Sequence of chain 1.K:
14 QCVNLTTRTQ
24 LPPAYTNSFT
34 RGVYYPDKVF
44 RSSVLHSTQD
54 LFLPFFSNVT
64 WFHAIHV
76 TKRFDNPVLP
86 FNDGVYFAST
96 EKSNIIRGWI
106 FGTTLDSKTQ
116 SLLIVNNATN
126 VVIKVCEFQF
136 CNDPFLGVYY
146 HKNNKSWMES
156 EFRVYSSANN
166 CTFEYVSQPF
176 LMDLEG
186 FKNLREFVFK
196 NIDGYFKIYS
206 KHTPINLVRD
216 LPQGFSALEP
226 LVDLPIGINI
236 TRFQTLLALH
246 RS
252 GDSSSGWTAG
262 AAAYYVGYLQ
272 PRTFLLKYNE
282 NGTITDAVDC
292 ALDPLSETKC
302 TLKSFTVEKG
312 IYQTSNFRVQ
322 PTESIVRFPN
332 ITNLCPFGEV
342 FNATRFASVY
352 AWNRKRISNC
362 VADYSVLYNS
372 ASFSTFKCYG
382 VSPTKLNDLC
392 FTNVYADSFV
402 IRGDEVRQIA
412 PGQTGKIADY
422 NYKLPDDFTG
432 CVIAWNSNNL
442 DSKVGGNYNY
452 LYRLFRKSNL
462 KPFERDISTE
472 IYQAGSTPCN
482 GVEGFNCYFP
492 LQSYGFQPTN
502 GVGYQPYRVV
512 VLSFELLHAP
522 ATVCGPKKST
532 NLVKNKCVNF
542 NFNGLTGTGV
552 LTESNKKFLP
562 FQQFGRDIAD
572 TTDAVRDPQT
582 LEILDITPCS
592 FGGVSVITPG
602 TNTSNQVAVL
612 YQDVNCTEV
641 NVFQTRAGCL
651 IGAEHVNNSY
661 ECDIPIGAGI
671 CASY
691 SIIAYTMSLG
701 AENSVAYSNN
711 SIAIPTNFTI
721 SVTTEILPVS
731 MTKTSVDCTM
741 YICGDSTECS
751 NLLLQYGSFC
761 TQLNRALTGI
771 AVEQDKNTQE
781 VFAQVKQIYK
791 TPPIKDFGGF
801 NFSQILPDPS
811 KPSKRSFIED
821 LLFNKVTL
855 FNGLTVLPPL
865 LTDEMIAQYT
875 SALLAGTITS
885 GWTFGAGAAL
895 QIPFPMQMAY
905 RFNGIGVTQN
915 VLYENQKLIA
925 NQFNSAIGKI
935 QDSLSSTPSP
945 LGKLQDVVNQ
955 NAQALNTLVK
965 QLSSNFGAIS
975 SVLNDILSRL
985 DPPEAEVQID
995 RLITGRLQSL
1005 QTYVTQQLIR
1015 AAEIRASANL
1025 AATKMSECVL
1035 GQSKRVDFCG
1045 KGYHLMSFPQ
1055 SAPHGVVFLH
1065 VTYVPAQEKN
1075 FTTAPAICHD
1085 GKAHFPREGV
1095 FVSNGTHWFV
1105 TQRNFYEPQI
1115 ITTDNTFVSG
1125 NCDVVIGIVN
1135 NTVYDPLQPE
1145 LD

This protein binds this small molecule.
Small molecule (SMILES): CC(=O)N[C@@H]1[C@@H](O)[C@H](O)[C@@H](CO)O[C@H]1O

Binding-site contacts:
Ligand atom C8 contacts residue GLY1099 of chain 1.K at 3.4 Å.
Ligand atom C1 contacts residue PHE1103 of chain 1.K at 4.3 Å (hydrophobic).
Ligand atom C4 contacts residue ASN1098 of chain 1.K at 4.3 Å.
Ligand atom C5 contacts residue THR1100 of chain 1.K at 3.7 Å.
Ligand atom C5 contacts residue ASN1098 of chain 1.K at 3.7 Å.
Ligand atom O5 contacts residue PHE1103 of chain 1.K at 3.6 Å.
Ligand atom C6 contacts residue PHE1103 of chain 1.K at 4.5 Å (hydrophobic).
Ligand atom O5 contacts residue ASN1098 of chain 1.K at 2.4 Å (h-bond).
Ligand atom N2 contacts residue GLY1099 of chain 1.K at 3.4 Å (h-bond).
Ligand atom C1 contacts residue GLY1099 of chain 1.K at 3.8 Å.
Ligand atom C3 contacts residue ASN1098 of chain 1.K at 3.9 Å.
Ligand atom O5 contacts residue THR1100 of chain 1.K at 3.5 Å (h-bond).
Ligand atom O6 contacts residue THR1100 of chain 1.K at 4.1 Å.
Ligand atom O7 contacts residue GLY1099 of chain 1.K at 4.1 Å.
Ligand atom C1 contacts residue THR1100 of chain 1.K at 3.4 Å.
Ligand atom C2 contacts residue GLY1099 of chain 1.K at 4.2 Å.
Ligand atom C3 contacts residue THR1100 of chain 1.K at 4.2 Å.
Ligand atom O6 contacts residue PHE1103 of chain 1.K at 3.3 Å.
Ligand atom O7 contacts residue ASN1098 of chain 1.K at 3.0 Å (h-bond).
Ligand atom N2 contacts residue ASN1098 of chain 1.K at 3.0 Å (h-bond).
Ligand atom C2 contacts residue ASN1098 of chain 1.K at 2.6 Å.
Ligand atom C7 contacts residue GLY1099 of chain 1.K at 3.4 Å.
Ligand atom N2 contacts residue THR1100 of chain 1.K at 4.2 Å.
Ligand atom C2 contacts residue THR1100 of chain 1.K at 4.4 Å.
Ligand atom C7 contacts residue ASN1098 of chain 1.K at 3.5 Å.
Ligand atom C1 contacts residue ASN1098 of chain 1.K at 1.4 Å.